The small molecule below binds the protein below.
Small molecule (SMILES): COc1cc(-c2cncc(-c3ccc(N4CCN(C(C)C)CC4)cc3)c2C)cc(F)c1C(N)=O

Sequence of chain 1.B:
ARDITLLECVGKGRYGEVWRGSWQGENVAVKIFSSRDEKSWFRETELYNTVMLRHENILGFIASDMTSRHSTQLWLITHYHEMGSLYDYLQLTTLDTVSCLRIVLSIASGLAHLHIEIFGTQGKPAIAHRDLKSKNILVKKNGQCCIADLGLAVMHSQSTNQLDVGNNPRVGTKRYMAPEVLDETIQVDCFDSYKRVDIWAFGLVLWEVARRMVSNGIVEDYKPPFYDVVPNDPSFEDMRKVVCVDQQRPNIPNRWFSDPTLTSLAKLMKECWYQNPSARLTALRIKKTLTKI

Binding-site contacts:
Ligand atom C10 contacts residue LEU145 of chain 1.B at 3.8 Å (hydrophobic).
Ligand atom C09 contacts residue TYR87 of chain 1.B at 3.8 Å (hydrophobic).
Ligand atom C14 contacts residue GLY91 of chain 1.B at 3.7 Å.
Ligand atom C11 contacts residue VAL16 of chain 1.B at 3.8 Å (hydrophobic).
Ligand atom C25 contacts residue TYR87 of chain 1.B at 3.4 Å (hydrophobic).
Ligand atom C23 contacts residue ASP95 of chain 1.B at 3.7 Å.
Ligand atom C06 contacts residue LEU145 of chain 1.B at 3.8 Å (hydrophobic).
Ligand atom N33 contacts residue ASP156 of chain 1.B at 3.4 Å.
Ligand atom C04 contacts residue VAL24 of chain 1.B at 3.8 Å (hydrophobic).
Ligand atom C25 contacts residue HIS88 of chain 1.B at 3.8 Å.
Ligand atom O02 contacts residue LYS37 of chain 1.B at 3.7 Å.
Ligand atom C24 contacts residue TYR87 of chain 1.B at 3.4 Å (hydrophobic).
Ligand atom C01 contacts residue LEU83 of chain 1.B at 3.6 Å (hydrophobic).
Ligand atom C32 contacts residue ASP156 of chain 1.B at 3.8 Å.
Ligand atom C32 contacts residue LYS37 of chain 1.B at 3.7 Å.
Ligand atom C07 contacts residue ALA35 of chain 1.B at 3.6 Å (hydrophobic).
Ligand atom C01 contacts residue THR85 of chain 1.B at 3.5 Å.
Ligand atom C12 contacts residue GLY91 of chain 1.B at 3.5 Å.
Ligand atom O34 contacts residue ASP156 of chain 1.B at 3.4 Å (salt-bridge).
Ligand atom C25 contacts residue VAL16 of chain 1.B at 3.8 Å (hydrophobic).
Ligand atom O02 contacts residue THR85 of chain 1.B at 3.7 Å.
Ligand atom C09 contacts residue HIS88 of chain 1.B at 3.3 Å.
Ligand atom N08 contacts residue HIS88 of chain 1.B at 3.2 Å (h-bond).
Ligand atom C28 contacts residue LEU145 of chain 1.B at 3.8 Å (hydrophobic).
Ligand atom C01 contacts residue LYS37 of chain 1.B at 3.4 Å.
Ligand atom C04 contacts residue ALA35 of chain 1.B at 3.9 Å (hydrophobic).
Ligand atom C07 contacts residue LEU145 of chain 1.B at 3.6 Å (hydrophobic).
Ligand atom C24 contacts residue VAL16 of chain 1.B at 3.8 Å (hydrophobic).
Ligand atom C04 contacts residue LEU65 of chain 1.B at 3.8 Å (hydrophobic).
Ligand atom C26 contacts residue LEU145 of chain 1.B at 3.7 Å (hydrophobic).
Ligand atom N33 contacts residue LYS37 of chain 1.B at 2.9 Å (salt-bridge).
Ligand atom O34 contacts residue LEU83 of chain 1.B at 3.8 Å.
Ligand atom C13 contacts residue ASP95 of chain 1.B at 3.5 Å.
Ligand atom C27 contacts residue VAL24 of chain 1.B at 3.7 Å (hydrophobic).
Ligand atom F30 contacts residue ALA155 of chain 1.B at 3.5 Å.
Ligand atom C01 contacts residue ALA35 of chain 1.B at 3.8 Å (hydrophobic).
Ligand atom C13 contacts residue GLY91 of chain 1.B at 3.4 Å.
Ligand atom O34 contacts residue GLU50 of chain 1.B at 3.1 Å (salt-bridge).
Ligand atom C03 contacts residue LEU65 of chain 1.B at 3.7 Å (hydrophobic).
Ligand atom C29 contacts residue ALA155 of chain 1.B at 3.7 Å (hydrophobic).